This small molecule binds to this protein.
Small molecule (SMILES): CC(=O)N[C@@H]1[C@@H](O)[C@H](O)[C@@H](CO)O[C@H]1O

Sequence of chain 1.A:
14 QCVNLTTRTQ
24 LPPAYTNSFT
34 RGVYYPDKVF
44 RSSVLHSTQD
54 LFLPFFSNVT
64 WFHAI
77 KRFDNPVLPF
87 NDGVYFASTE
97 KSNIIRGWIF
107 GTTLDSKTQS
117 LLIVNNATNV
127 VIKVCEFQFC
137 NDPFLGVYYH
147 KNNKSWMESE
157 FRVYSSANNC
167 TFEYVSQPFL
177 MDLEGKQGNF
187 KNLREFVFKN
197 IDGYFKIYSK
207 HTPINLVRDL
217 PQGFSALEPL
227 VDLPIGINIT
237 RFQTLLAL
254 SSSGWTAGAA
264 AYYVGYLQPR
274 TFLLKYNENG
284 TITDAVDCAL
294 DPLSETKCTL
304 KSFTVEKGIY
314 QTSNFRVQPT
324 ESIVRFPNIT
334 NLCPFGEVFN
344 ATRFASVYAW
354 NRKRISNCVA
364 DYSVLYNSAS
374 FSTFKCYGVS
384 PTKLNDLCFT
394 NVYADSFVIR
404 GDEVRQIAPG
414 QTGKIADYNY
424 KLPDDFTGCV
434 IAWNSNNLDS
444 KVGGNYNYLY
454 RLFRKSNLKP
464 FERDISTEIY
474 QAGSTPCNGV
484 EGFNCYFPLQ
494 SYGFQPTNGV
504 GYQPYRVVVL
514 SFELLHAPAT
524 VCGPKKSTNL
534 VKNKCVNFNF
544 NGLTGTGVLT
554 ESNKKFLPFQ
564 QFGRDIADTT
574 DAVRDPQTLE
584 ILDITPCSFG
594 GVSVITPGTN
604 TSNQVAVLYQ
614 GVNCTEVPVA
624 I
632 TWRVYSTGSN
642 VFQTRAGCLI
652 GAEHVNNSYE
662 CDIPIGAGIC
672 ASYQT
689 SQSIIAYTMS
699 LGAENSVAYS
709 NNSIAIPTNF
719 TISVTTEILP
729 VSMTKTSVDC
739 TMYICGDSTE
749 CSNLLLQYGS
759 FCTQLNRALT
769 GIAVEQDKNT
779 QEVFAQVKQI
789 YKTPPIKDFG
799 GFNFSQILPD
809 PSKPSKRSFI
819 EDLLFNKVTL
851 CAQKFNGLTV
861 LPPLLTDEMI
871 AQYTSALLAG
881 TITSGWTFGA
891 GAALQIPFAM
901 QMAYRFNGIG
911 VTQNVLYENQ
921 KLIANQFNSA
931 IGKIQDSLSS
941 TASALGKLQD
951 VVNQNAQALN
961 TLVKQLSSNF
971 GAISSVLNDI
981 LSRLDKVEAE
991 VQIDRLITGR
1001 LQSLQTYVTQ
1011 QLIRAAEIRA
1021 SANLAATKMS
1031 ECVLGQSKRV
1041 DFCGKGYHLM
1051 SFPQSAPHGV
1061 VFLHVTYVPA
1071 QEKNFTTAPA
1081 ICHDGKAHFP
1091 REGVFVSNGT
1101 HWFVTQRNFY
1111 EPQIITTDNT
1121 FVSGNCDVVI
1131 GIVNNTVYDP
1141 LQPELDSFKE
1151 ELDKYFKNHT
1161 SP

Binding-site contacts:
Ligand atom O6 contacts residue ASN149 of chain 1.A at 4.3 Å.
Ligand atom O7 contacts residue ASN149 of chain 1.A at 4.2 Å.
Ligand atom O5 contacts residue MET153 of chain 1.A at 4.3 Å.
Ligand atom C3 contacts residue ASN149 of chain 1.A at 3.8 Å.
Ligand atom C6 contacts residue ASN149 of chain 1.A at 4.4 Å.
Ligand atom C8 contacts residue LYS147 of chain 1.A at 3.2 Å.
Ligand atom C4 contacts residue ASN149 of chain 1.A at 4.2 Å.
Ligand atom O6 contacts residue MET153 of chain 1.A at 4.5 Å.
Ligand atom N2 contacts residue LYS147 of chain 1.A at 4.2 Å.
Ligand atom O7 contacts residue TYR144 of chain 1.A at 3.9 Å.
Ligand atom N2 contacts residue ASN149 of chain 1.A at 3.2 Å (h-bond).
Ligand atom O5 contacts residue ASN149 of chain 1.A at 2.1 Å (h-bond).
Ligand atom C7 contacts residue ASN149 of chain 1.A at 4.0 Å.
Ligand atom C7 contacts residue LYS147 of chain 1.A at 3.7 Å.
Ligand atom C5 contacts residue ASN149 of chain 1.A at 3.4 Å.
Ligand atom O7 contacts residue LYS147 of chain 1.A at 3.8 Å.
Ligand atom C1 contacts residue ASN149 of chain 1.A at 1.3 Å.
Ligand atom C2 contacts residue ASN149 of chain 1.A at 2.7 Å.